A small-molecule ligand and the protein it binds are described below.
Small molecule (SMILES): OC[C@H]1O[C@H](O[C@H]2[C@H](O)[C@@H](O)[C@@H](O[C@H]3[C@H](O)[C@@H](O)[C@@H](O[C@H]4[C@H](O)[C@@H](O)[C@@H](O[C@H]5[C@H](O)[C@@H](O)[C@@H](O)O[C@@H]5CO)O[C@@H]4CO)O[C@@H]3CO)O[C@@H]2CO)[C@H](O)[C@@H](O)[C@@H]1O

Binding-site contacts:
Ligand atom O6 contacts residue LEU1115 of chain 1.A at 3.2 Å.
Ligand atom C6 contacts residue LEU1115 of chain 1.A at 3.6 Å (hydrophobic).
Ligand atom O6 contacts residue TYR1071 of chain 1.A at 3.5 Å.
Ligand atom O6 contacts residue MET1072 of chain 1.A at 3.0 Å.
Ligand atom O2 contacts residue ARG1208 of chain 1.A at 3.8 Å.
Ligand atom O5 contacts residue HIS1066 of chain 1.A at 3.5 Å.
Ligand atom C2 contacts residue HIS1066 of chain 1.A at 3.5 Å.
Ligand atom O6 contacts residue HIS1066 of chain 1.A at 3.7 Å.
Ligand atom O2 contacts residue TYR1407 of chain 1.A at 2.6 Å (h-bond).
Ligand atom C3 contacts residue LYS1242 of chain 1.A at 3.8 Å.
Ligand atom C6 contacts residue LEU1206 of chain 1.A at 3.5 Å (hydrophobic).
Ligand atom C6 contacts residue PHE1067 of chain 1.A at 3.5 Å (hydrophobic).
Ligand atom C1 contacts residue LEU1206 of chain 1.A at 3.8 Å (hydrophobic).
Ligand atom O2 contacts residue ASP1503 of chain 1.A at 2.6 Å (salt-bridge).
Ligand atom O2 contacts residue MET1243 of chain 1.A at 3.4 Å (h-bond).
Ligand atom O6 contacts residue TRP1075 of chain 1.A at 3.7 Å.
Ligand atom C6 contacts residue MET1072 of chain 1.A at 3.8 Å (hydrophobic).
Ligand atom O2 contacts residue ASN1409 of chain 1.A at 3.7 Å.
Ligand atom C1 contacts residue HIS1066 of chain 1.A at 3.6 Å.
Ligand atom C1 contacts residue ASP1241 of chain 1.A at 3.7 Å.
Ligand atom O2 contacts residue LYS1242 of chain 1.A at 3.0 Å (salt-bridge).
Ligand atom O2 contacts residue HIS1066 of chain 1.A at 3.8 Å.
Ligand atom O3 contacts residue TYR1407 of chain 1.A at 3.1 Å (h-bond).
Ligand atom C2 contacts residue ASP1503 of chain 1.A at 3.3 Å.
Ligand atom O3 contacts residue VAL1209 of chain 1.A at 3.8 Å.
Ligand atom C3 contacts residue ASN1409 of chain 1.A at 3.9 Å.
Ligand atom C2 contacts residue TYR1407 of chain 1.A at 3.5 Å (hydrophobic).
Ligand atom C1 contacts residue TYR1424 of chain 1.A at 3.7 Å (hydrophobic).
Ligand atom O6 contacts residue ASN1125 of chain 1.A at 3.4 Å (h-bond).
Ligand atom O6 contacts residue ASN1114 of chain 1.A at 3.2 Å (h-bond).
Ligand atom C4 contacts residue LEU1206 of chain 1.A at 3.6 Å (hydrophobic).
Ligand atom C3 contacts residue TYR1407 of chain 1.A at 3.7 Å (hydrophobic).
Ligand atom C6 contacts residue TYR1071 of chain 1.A at 3.7 Å (hydrophobic).
Ligand atom C6 contacts residue ARG1123 of chain 1.A at 3.8 Å.
Ligand atom O3 contacts residue LYS1242 of chain 1.A at 2.7 Å (salt-bridge).
Ligand atom O5 contacts residue TYR1424 of chain 1.A at 3.7 Å.
Ligand atom C1 contacts residue TYR1407 of chain 1.A at 3.8 Å (hydrophobic).
Ligand atom O3 contacts residue ASP1503 of chain 1.A at 3.7 Å.
Ligand atom C1 contacts residue ASP1207 of chain 1.A at 3.7 Å.
Ligand atom O4 contacts residue TYR1071 of chain 1.A at 3.3 Å.

Sequence of chain 1.A:
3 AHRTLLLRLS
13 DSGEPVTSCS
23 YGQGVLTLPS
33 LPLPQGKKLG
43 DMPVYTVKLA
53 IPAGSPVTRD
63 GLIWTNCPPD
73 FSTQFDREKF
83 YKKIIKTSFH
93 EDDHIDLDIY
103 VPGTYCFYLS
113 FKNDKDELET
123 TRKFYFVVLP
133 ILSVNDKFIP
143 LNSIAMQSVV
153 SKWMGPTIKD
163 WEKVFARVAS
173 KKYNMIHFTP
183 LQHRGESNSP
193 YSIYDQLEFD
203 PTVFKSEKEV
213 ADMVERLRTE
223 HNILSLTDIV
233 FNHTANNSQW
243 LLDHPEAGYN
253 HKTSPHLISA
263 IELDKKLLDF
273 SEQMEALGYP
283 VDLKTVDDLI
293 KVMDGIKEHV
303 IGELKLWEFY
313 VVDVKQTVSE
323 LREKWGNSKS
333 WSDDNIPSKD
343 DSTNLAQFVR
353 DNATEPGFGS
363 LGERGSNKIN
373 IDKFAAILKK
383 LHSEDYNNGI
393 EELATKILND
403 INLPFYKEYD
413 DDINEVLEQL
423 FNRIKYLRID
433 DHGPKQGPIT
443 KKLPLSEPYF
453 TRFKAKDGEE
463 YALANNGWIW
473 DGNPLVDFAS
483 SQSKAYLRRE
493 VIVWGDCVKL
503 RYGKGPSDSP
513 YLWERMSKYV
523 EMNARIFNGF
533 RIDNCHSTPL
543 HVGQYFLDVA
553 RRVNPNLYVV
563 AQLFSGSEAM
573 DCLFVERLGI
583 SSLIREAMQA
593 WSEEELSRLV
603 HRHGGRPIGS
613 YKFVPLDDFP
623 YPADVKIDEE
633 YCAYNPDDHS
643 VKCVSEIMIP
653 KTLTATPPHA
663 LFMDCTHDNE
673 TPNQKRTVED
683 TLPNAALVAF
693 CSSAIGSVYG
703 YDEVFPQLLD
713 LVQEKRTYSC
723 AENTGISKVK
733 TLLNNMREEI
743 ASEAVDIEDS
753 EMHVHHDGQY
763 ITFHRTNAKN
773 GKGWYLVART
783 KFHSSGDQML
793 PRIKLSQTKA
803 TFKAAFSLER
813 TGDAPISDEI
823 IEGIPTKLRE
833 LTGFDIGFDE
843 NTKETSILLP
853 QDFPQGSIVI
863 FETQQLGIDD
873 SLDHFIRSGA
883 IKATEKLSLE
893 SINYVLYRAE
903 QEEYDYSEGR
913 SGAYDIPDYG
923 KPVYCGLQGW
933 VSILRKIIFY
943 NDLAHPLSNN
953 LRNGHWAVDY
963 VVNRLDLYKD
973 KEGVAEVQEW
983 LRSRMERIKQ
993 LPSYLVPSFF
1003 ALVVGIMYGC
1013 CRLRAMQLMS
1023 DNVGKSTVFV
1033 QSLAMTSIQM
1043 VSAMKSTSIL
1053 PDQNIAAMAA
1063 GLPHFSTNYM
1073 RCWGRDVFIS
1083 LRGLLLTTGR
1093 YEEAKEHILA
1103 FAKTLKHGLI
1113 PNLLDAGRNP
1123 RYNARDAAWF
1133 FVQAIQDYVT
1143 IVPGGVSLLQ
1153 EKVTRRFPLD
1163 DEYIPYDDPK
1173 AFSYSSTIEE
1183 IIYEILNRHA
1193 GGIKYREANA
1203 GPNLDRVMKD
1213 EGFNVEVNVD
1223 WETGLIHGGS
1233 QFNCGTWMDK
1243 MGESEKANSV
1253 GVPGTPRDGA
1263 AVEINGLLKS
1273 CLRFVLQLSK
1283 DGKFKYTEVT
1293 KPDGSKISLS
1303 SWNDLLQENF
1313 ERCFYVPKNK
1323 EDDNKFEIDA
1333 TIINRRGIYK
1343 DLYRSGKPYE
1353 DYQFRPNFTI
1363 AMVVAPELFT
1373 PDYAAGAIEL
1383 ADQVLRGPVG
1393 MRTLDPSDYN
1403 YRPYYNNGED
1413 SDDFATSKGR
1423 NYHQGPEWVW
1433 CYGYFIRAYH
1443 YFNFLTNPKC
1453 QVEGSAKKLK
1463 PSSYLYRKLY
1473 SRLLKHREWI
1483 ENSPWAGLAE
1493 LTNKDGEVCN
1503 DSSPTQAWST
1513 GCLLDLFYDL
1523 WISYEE